A protein and the small-molecule ligand that binds it are described below.
Small molecule (SMILES): C1C[N@H]2->[Cu]34<-[N@H](CCC[N@H]->3CC[N@@H]->4C1)CC2

Sequence of chain 1.A:
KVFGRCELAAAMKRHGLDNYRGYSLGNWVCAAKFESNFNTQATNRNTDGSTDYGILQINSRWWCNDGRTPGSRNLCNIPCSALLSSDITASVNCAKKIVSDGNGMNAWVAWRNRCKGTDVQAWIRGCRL

Binding-site contacts:
Ligand atom C10 contacts residue ALA122 of chain 1.A at 4.1 Å (hydrophobic).
Ligand atom C9 contacts residue TRP123 of chain 1.A at 3.7 Å (hydrophobic).
Ligand atom C8 contacts residue TRP123 of chain 1.A at 4.2 Å (hydrophobic).
Ligand atom C12 contacts residue ARG5 of chain 1.A at 3.7 Å.
Ligand atom C13 contacts residue ARG5 of chain 1.A at 3.9 Å.
Ligand atom C9 contacts residue ALA122 of chain 1.A at 3.4 Å (hydrophobic).
Ligand atom C10 contacts residue TRP123 of chain 1.A at 3.2 Å (hydrophobic).
Ligand atom C12 contacts residue TRP123 of chain 1.A at 3.9 Å (hydrophobic).
Ligand atom C12 contacts residue ALA122 of chain 1.A at 4.2 Å (hydrophobic).
Ligand atom N11 contacts residue ALA122 of chain 1.A at 4.1 Å.
Ligand atom N11 contacts residue TRP123 of chain 1.A at 4.3 Å.